Binding-site contacts:
Ligand atom O6 contacts residue ARG160 of chain 1.P at 3.7 Å.
Ligand atom O1 contacts residue ALA47 of chain 1.P at 3.3 Å (h-bond).
Ligand atom C2 contacts residue MN1 of chain 1.XA at 3.0 Å.
Ligand atom O3 contacts residue MN1 of chain 1.XA at 2.3 Å.
Ligand atom C2 contacts residue TYR43 of chain 1.P at 3.2 Å (hydrophobic).
Ligand atom C1 contacts residue GLY46 of chain 1.P at 3.4 Å.
Ligand atom O6 contacts residue ASN213 of chain 1.P at 3.0 Å (h-bond).
Ligand atom C4 contacts residue GLY124 of chain 1.P at 3.4 Å.
Ligand atom C1 contacts residue THR45 of chain 1.P at 3.6 Å.
Ligand atom O1 contacts residue ASP86 of chain 1.P at 2.2 Å (salt-bridge).
Ligand atom O2 contacts residue GLY46 of chain 1.P at 3.5 Å (h-bond).
Ligand atom O5 contacts residue GLY124 of chain 1.P at 2.3 Å (h-bond).
Ligand atom O6 contacts residue HIS125 of chain 1.P at 3.6 Å.
Ligand atom F1 contacts residue ALA47 of chain 1.P at 3.6 Å.
Ligand atom O5 contacts residue GLU190 of chain 1.P at 3.7 Å.
Ligand atom O4 contacts residue PRO239 of chain 1.P at 3.5 Å.
Ligand atom F1 contacts residue MN1 of chain 1.XA at 3.6 Å.
Ligand atom C1 contacts residue ASP86 of chain 1.P at 3.3 Å.
Ligand atom C4 contacts residue GLU190 of chain 1.P at 3.5 Å.
Ligand atom C4 contacts residue ARG160 of chain 1.P at 3.7 Å.
Ligand atom F1 contacts residue ASP58 of chain 1.P at 3.1 Å.
Ligand atom O4 contacts residue ASN213 of chain 1.P at 3.1 Å (h-bond).
Ligand atom C1 contacts residue TYR43 of chain 1.P at 2.9 Å (hydrophobic).
Ligand atom O4 contacts residue TYR43 of chain 1.P at 2.6 Å (h-bond).
Ligand atom F1 contacts residue CYS123 of chain 1.P at 3.6 Å.
Ligand atom O6 contacts residue GLU190 of chain 1.P at 2.6 Å (salt-bridge).
Ligand atom O1 contacts residue MN1 of chain 1.XA at 2.2 Å.
Ligand atom C1 contacts residue MN1 of chain 1.XA at 3.0 Å.
Ligand atom O2 contacts residue PRO239 of chain 1.P at 3.3 Å.
Ligand atom F2 contacts residue PRO239 of chain 1.P at 3.5 Å.
Ligand atom O3 contacts residue ASP86 of chain 1.P at 3.6 Å.
Ligand atom O1 contacts residue THR45 of chain 1.P at 3.5 Å.
Ligand atom O5 contacts residue ARG160 of chain 1.P at 3.3 Å (salt-bridge).
Ligand atom O2 contacts residue THR45 of chain 1.P at 2.8 Å (h-bond).
Ligand atom O3 contacts residue TYR43 of chain 1.P at 3.7 Å.
Ligand atom O1 contacts residue GLY46 of chain 1.P at 2.6 Å (h-bond).
Ligand atom O3 contacts residue ARG160 of chain 1.P at 2.8 Å (salt-bridge).
Ligand atom O5 contacts residue CYS123 of chain 1.P at 3.2 Å (h-bond).
Ligand atom O2 contacts residue TYR43 of chain 1.P at 3.2 Å (h-bond).
Ligand atom O1 contacts residue TYR43 of chain 1.P at 3.1 Å (h-bond).

Sequence of chain 1.P:
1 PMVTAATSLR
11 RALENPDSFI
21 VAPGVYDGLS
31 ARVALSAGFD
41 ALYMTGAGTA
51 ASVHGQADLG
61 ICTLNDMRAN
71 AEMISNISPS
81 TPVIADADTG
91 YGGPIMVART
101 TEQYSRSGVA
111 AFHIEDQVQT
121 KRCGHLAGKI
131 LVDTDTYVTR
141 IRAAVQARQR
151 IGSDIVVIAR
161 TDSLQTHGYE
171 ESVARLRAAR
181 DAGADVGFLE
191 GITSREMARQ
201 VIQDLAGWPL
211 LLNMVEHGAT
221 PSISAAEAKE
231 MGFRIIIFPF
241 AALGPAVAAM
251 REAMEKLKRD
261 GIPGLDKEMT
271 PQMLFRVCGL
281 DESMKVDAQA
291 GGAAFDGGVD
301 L

A small-molecule ligand and the protein it binds are described below.
Small molecule (SMILES): O=C(O)C(O)(O)C(F)(F)C(=O)O